Sequence of chain 3.A:
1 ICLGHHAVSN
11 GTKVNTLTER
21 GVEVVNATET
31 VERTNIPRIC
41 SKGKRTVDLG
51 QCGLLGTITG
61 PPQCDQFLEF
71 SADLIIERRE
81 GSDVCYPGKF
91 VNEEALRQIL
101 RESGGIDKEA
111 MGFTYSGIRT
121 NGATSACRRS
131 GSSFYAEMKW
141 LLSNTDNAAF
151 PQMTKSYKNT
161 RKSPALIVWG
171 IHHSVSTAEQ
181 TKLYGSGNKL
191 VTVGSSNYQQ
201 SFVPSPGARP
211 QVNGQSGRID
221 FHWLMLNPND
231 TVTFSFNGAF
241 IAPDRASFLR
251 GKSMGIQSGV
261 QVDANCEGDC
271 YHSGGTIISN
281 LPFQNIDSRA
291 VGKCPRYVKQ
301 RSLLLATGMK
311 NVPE

Sequence of chain 3.B:
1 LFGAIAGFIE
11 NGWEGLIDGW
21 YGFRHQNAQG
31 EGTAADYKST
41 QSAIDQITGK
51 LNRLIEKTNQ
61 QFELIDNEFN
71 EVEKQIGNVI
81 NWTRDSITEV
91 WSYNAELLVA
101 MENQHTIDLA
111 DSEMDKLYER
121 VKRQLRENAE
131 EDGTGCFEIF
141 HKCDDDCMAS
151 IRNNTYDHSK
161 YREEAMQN

This protein binds this small molecule.
Small molecule (SMILES): CC(=O)N[C@@H]1[C@@H](O)[C@H](O)[C@@H](CO)O[C@H]1O

Binding-site contacts:
Ligand atom O5 contacts residue THR307 of chain 3.A at 3.5 Å (h-bond).
Ligand atom C5 contacts residue THR307 of chain 3.A at 4.5 Å.
Ligand atom O6 contacts residue LEU51 of chain 3.B at 3.6 Å.
Ligand atom O5 contacts residue ALA27 of chain 3.A at 4.0 Å.
Ligand atom C2 contacts residue ASN26 of chain 3.A at 2.0 Å.
Ligand atom C6 contacts residue LEU51 of chain 3.B at 4.0 Å (hydrophobic).
Ligand atom O5 contacts residue ASN26 of chain 3.A at 2.4 Å (h-bond).
Ligand atom O7 contacts residue ASN26 of chain 3.A at 2.7 Å (h-bond).
Ligand atom C1 contacts residue ALA27 of chain 3.A at 4.4 Å (hydrophobic).
Ligand atom C4 contacts residue ASN26 of chain 3.A at 3.9 Å.
Ligand atom C6 contacts residue THR307 of chain 3.A at 4.0 Å.
Ligand atom C5 contacts residue ASN26 of chain 3.A at 3.6 Å.
Ligand atom O3 contacts residue ASN26 of chain 3.A at 4.4 Å.
Ligand atom C1 contacts residue THR307 of chain 3.A at 4.1 Å.
Ligand atom N2 contacts residue ASN26 of chain 3.A at 2.5 Å (h-bond).
Ligand atom C1 contacts residue ASN26 of chain 3.A at 1.4 Å.
Ligand atom C6 contacts residue THR28 of chain 3.A at 4.0 Å.
Ligand atom C3 contacts residue ASN26 of chain 3.A at 3.4 Å.
Ligand atom C7 contacts residue ASN26 of chain 3.A at 3.0 Å.
Ligand atom C8 contacts residue ASN26 of chain 3.A at 4.5 Å.
Ligand atom O6 contacts residue THR28 of chain 3.A at 3.6 Å (h-bond).